A small-molecule ligand and the protein it binds are described below.
Small molecule (SMILES): CC(=O)N[C@H]1[C@H](O[C@H]2[C@H](O)[C@@H](NC(C)=O)CO[C@@H]2CO)O[C@H](CO)[C@@H](O[C@@H]2O[C@H](CO[C@H]3O[C@H](CO)[C@@H](O)[C@H](O)[C@@H]3O)[C@@H](O)[C@H](O[C@H]3O[C@H](CO)[C@@H](O)[C@H](O)[C@@H]3O)[C@@H]2O)[C@@H]1O

Binding-site contacts:
Ligand atom N2 contacts residue TRP29 of chain 1.F at 3.9 Å.
Ligand atom C7 contacts residue GLU124 of chain 1.A at 2.8 Å.
Ligand atom C6 contacts residue ASN61 of chain 1.B at 4.1 Å.
Ligand atom C5 contacts residue GLU124 of chain 1.A at 2.7 Å.
Ligand atom C2 contacts residue GLU124 of chain 1.A at 3.8 Å.
Ligand atom N2 contacts residue ASN61 of chain 1.B at 2.9 Å (h-bond).
Ligand atom O6 contacts residue PHE33 of chain 1.F at 3.6 Å.
Ligand atom C1 contacts residue GLU124 of chain 1.A at 3.6 Å.
Ligand atom O7 contacts residue GLN6 of chain 1.B at 4.0 Å.
Ligand atom O5 contacts residue ASN61 of chain 1.B at 3.2 Å (h-bond).
Ligand atom O6 contacts residue GLN6 of chain 1.B at 4.0 Å.
Ligand atom C6 contacts residue GLU124 of chain 1.A at 2.8 Å.
Ligand atom O3 contacts residue GLU124 of chain 1.A at 1.8 Å (salt-bridge).
Ligand atom N2 contacts residue GLU124 of chain 1.A at 4.0 Å.
Ligand atom C5 contacts residue ASN61 of chain 1.B at 3.4 Å.
Ligand atom C6 contacts residue PHE33 of chain 1.F at 3.3 Å (hydrophobic).
Ligand atom O6 contacts residue PRO7 of chain 1.B at 2.2 Å.
Ligand atom C2 contacts residue ASN61 of chain 1.B at 3.0 Å.
Ligand atom C8 contacts residue THR64 of chain 1.B at 4.1 Å.
Ligand atom C4 contacts residue GLU124 of chain 1.A at 3.8 Å.
Ligand atom O5 contacts residue GLU124 of chain 1.A at 3.0 Å (salt-bridge).
Ligand atom C6 contacts residue GLN6 of chain 1.B at 4.2 Å.
Ligand atom O4 contacts residue GLU124 of chain 1.A at 3.6 Å.
Ligand atom O7 contacts residue GLU124 of chain 1.A at 2.1 Å.
Ligand atom O4 contacts residue LYS123 of chain 1.A at 3.2 Å (salt-bridge).
Ligand atom C7 contacts residue TRP29 of chain 1.F at 3.7 Å (hydrophobic).
Ligand atom C7 contacts residue ASN61 of chain 1.B at 4.2 Å.
Ligand atom C8 contacts residue GLY125 of chain 1.A at 4.0 Å.
Ligand atom C1 contacts residue ASN61 of chain 1.B at 2.1 Å.
Ligand atom C3 contacts residue ASN61 of chain 1.B at 3.8 Å.
Ligand atom C8 contacts residue TRP29 of chain 1.F at 3.0 Å (hydrophobic).
Ligand atom C8 contacts residue GLU124 of chain 1.A at 2.2 Å.
Ligand atom O6 contacts residue ASN61 of chain 1.B at 3.8 Å.
Ligand atom O6 contacts residue GLU124 of chain 1.A at 4.2 Å.
Ligand atom C8 contacts residue ALA126 of chain 1.A at 4.0 Å (hydrophobic).
Ligand atom C8 contacts residue PRO7 of chain 1.B at 3.9 Å (hydrophobic).
Ligand atom O5 contacts residue PRO7 of chain 1.B at 4.3 Å.
Ligand atom C3 contacts residue GLU124 of chain 1.A at 3.1 Å.
Ligand atom C8 contacts residue GLN6 of chain 1.B at 4.1 Å.
Ligand atom C6 contacts residue PRO7 of chain 1.B at 3.2 Å (hydrophobic).

Sequence of chain 1.A:
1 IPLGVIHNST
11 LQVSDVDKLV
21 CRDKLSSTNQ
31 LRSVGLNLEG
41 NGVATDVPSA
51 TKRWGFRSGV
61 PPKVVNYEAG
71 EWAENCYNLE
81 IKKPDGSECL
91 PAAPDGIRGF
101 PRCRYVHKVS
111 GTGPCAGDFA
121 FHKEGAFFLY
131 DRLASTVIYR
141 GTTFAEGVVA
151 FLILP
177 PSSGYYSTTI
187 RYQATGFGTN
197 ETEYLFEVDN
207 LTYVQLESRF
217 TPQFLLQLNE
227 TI

Sequence of chain 1.B:
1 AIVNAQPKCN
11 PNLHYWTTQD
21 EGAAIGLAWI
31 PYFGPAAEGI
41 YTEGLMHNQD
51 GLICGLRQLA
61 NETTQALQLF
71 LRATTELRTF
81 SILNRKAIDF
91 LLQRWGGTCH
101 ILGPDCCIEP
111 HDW

Sequence of chain 1.F:
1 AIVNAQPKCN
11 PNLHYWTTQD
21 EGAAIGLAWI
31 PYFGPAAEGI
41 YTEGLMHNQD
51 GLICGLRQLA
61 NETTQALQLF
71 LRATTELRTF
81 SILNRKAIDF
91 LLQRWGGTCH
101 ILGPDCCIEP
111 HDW